A small-molecule ligand and the protein it binds are described below.
Small molecule (SMILES): C[C@H](N)C(=O)N[C@@H](CCCN=C(N)N)C(=O)N[C@@H](CS)C(=O)N[C@@H](CC(=O)O)C(=O)N[C@@H](CCC(=O)O)C(=O)N[C@@H](CCC(=O)O)C(=O)N[C@H](C(=O)NCC(=O)N[C@@H](CCC(=O)O)C(=O)N[C@@H](CS)C(N)=O)[C@@H](C)O

Binding-site contacts:
Ligand atom OE1 contacts residue SER200 of chain 1.B at 3.0 Å (h-bond).
Ligand atom O contacts residue ZK21 of chain 1.W at 3.5 Å.
Ligand atom SG contacts residue ZK21 of chain 1.W at 1.8 Å.
Ligand atom OE1 contacts residue ARG175 of chain 1.B at 2.7 Å (salt-bridge).
Ligand atom CA contacts residue ZK21 of chain 1.W at 3.6 Å.
Ligand atom OE2 contacts residue GLY201 of chain 1.B at 3.1 Å (h-bond).
Ligand atom OE1 contacts residue SER55 of chain 1.B at 3.7 Å.
Ligand atom OE2 contacts residue ARG107 of chain 1.B at 2.3 Å (salt-bridge).
Ligand atom C contacts residue SER247 of chain 1.B at 3.6 Å.
Ligand atom OE1 contacts residue ARG72 of chain 1.B at 2.9 Å (salt-bridge).
Ligand atom O contacts residue TYR264 of chain 1.B at 3.8 Å.
Ligand atom O contacts residue SER247 of chain 1.B at 2.6 Å (h-bond).
Ligand atom CD contacts residue ARG107 of chain 1.B at 3.2 Å.
Ligand atom N contacts residue TYR264 of chain 1.B at 3.5 Å.
Ligand atom O contacts residue ASN74 of chain 1.B at 3.0 Å (h-bond).
Ligand atom O contacts residue TYR264 of chain 1.B at 3.5 Å.
Ligand atom OE2 contacts residue TYR217 of chain 1.B at 2.5 Å (h-bond).
Ligand atom OE1 contacts residue ASN74 of chain 1.B at 3.0 Å (h-bond).
Ligand atom CG2 contacts residue ARG107 of chain 1.B at 3.5 Å.
Ligand atom O contacts residue TYR264 of chain 1.B at 3.6 Å.
Ligand atom N contacts residue TYR26 of chain 1.B at 3.1 Å (h-bond).
Ligand atom CA contacts residue TYR264 of chain 1.B at 3.6 Å (hydrophobic).
Ligand atom OE2 contacts residue SER55 of chain 1.B at 2.7 Å (h-bond).
Ligand atom CB contacts residue TYR26 of chain 1.B at 3.6 Å (hydrophobic).
Ligand atom CB contacts residue ASN74 of chain 1.B at 3.7 Å.
Ligand atom CG contacts residue TYR26 of chain 1.B at 3.6 Å (hydrophobic).
Ligand atom OE2 contacts residue SER200 of chain 1.B at 2.5 Å (h-bond).
Ligand atom CA contacts residue TYR26 of chain 1.B at 3.6 Å (hydrophobic).
Ligand atom CD contacts residue TYR26 of chain 1.B at 3.5 Å (hydrophobic).
Ligand atom O contacts residue GLN222 of chain 1.B at 2.8 Å (h-bond).
Ligand atom O contacts residue PHE269 of chain 1.B at 3.5 Å.
Ligand atom O contacts residue SER294 of chain 1.B at 2.8 Å (h-bond).
Ligand atom CB contacts residue ZK21 of chain 1.W at 2.8 Å.
Ligand atom CD contacts residue TYR217 of chain 1.B at 3.4 Å (hydrophobic).
Ligand atom CG contacts residue ARG107 of chain 1.B at 3.5 Å.
Ligand atom O contacts residue PHE269 of chain 1.B at 3.5 Å.
Ligand atom CD contacts residue SER200 of chain 1.B at 3.1 Å.
Ligand atom CD contacts residue SER55 of chain 1.B at 3.5 Å.
Ligand atom CB contacts residue TYR217 of chain 1.B at 3.5 Å (hydrophobic).
Ligand atom OE2 contacts residue TYR26 of chain 1.B at 3.8 Å.

Sequence of chain 1.B:
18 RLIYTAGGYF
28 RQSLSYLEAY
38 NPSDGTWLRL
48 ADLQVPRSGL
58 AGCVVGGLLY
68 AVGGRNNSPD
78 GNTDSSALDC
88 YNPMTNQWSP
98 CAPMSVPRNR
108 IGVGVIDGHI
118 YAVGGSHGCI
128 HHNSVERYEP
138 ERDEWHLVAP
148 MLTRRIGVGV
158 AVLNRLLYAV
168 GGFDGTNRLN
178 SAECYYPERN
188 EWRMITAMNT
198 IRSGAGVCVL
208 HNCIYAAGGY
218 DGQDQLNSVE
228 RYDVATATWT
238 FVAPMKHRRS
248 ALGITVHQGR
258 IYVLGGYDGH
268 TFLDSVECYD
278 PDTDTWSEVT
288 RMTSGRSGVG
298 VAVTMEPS